Binding-site contacts:
Ligand atom C1 contacts residue SER130 of chain 1.C at 3.6 Å.
Ligand atom O9 contacts residue GLU184 of chain 1.C at 2.6 Å (salt-bridge).
Ligand atom O1B contacts residue SER130 of chain 1.C at 2.7 Å (h-bond).
Ligand atom C1 contacts residue ASN131 of chain 1.C at 3.7 Å.
Ligand atom O10 contacts residue LEU188 of chain 1.C at 3.1 Å.
Ligand atom O8 contacts residue TYR92 of chain 1.C at 3.2 Å (h-bond).
Ligand atom C7 contacts residue TRP147 of chain 1.C at 3.8 Å (hydrophobic).
Ligand atom O9 contacts residue SER222 of chain 1.C at 3.2 Å (h-bond).
Ligand atom O7 contacts residue LEU188 of chain 1.C at 3.5 Å.
Ligand atom O1A contacts residue SER130 of chain 1.C at 3.6 Å.
Ligand atom C11 contacts residue TRP147 of chain 1.C at 4.1 Å (hydrophobic).
Ligand atom O6 contacts residue LEU219 of chain 1.C at 3.6 Å.
Ligand atom C8 contacts residue TYR92 of chain 1.C at 3.9 Å (hydrophobic).
Ligand atom O9 contacts residue TYR92 of chain 1.C at 2.7 Å (h-bond).
Ligand atom C9 contacts residue GLU184 of chain 1.C at 3.3 Å.
Ligand atom C11 contacts residue THR149 of chain 1.C at 3.8 Å.
Ligand atom O1B contacts residue ASN131 of chain 1.C at 3.7 Å.
Ligand atom N5 contacts residue GLY129 of chain 1.C at 2.8 Å (h-bond).
Ligand atom O6 contacts residue TRP216 of chain 1.C at 3.5 Å.
Ligand atom C9 contacts residue TRP147 of chain 1.C at 3.8 Å (hydrophobic).
Ligand atom O8 contacts residue SER130 of chain 1.C at 4.2 Å.
Ligand atom O4 contacts residue GLY129 of chain 1.C at 3.9 Å.
Ligand atom O4 contacts residue ASN131 of chain 1.C at 4.1 Å.
Ligand atom C11 contacts residue GLY129 of chain 1.C at 3.8 Å.
Ligand atom O8 contacts residue TRP147 of chain 1.C at 3.6 Å.
Ligand atom O9 contacts residue HIS177 of chain 1.C at 3.6 Å (h-bond).
Ligand atom C4 contacts residue GLY129 of chain 1.C at 3.4 Å.
Ligand atom C10 contacts residue LEU188 of chain 1.C at 4.3 Å (hydrophobic).
Ligand atom C10 contacts residue GLY129 of chain 1.C at 3.8 Å.
Ligand atom C9 contacts residue HIS177 of chain 1.C at 3.8 Å.
Ligand atom C6 contacts residue LEU219 of chain 1.C at 3.9 Å (hydrophobic).
Ligand atom C11 contacts residue GLY128 of chain 1.C at 3.6 Å.
Ligand atom C6 contacts residue GLY129 of chain 1.C at 3.8 Å.
Ligand atom C9 contacts residue TYR92 of chain 1.C at 3.5 Å (hydrophobic).
Ligand atom C8 contacts residue TRP147 of chain 1.C at 3.9 Å (hydrophobic).
Ligand atom C5 contacts residue LEU219 of chain 1.C at 3.7 Å (hydrophobic).
Ligand atom C5 contacts residue GLY129 of chain 1.C at 3.5 Å.
Ligand atom O1A contacts residue ASN131 of chain 1.C at 2.9 Å (h-bond).
Ligand atom O10 contacts residue THR149 of chain 1.C at 4.1 Å.
Ligand atom C9 contacts residue LEU188 of chain 1.C at 3.8 Å (hydrophobic).

A small-molecule ligand and the protein it binds are described below.
Small molecule (SMILES): CC(=O)N[C@H]1[C@H]([C@H](O)[C@H](O)CO)O[C@@](O[C@@H]2[C@@H](O)[C@H](O)O[C@H](CO)[C@@H]2O)(C(=O)O)C[C@@H]1O

Sequence of chain 1.C:
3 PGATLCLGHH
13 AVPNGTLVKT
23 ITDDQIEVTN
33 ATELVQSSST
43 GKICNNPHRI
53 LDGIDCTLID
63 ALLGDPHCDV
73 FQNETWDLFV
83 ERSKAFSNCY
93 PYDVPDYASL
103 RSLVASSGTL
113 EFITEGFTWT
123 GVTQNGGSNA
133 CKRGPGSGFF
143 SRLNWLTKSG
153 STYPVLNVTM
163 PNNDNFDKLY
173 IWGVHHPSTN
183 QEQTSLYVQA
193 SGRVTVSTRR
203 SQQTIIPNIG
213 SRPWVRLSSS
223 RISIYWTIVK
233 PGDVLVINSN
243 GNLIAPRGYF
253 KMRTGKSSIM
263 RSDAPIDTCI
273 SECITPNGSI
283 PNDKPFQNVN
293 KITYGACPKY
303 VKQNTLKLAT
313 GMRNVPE